A protein and the small-molecule ligand that binds it are described below.
Small molecule (SMILES): CC(=O)N[C@@H]1[C@@H](O)[C@H](O)[C@@H](CO)O[C@H]1O

Sequence of chain 1.B:
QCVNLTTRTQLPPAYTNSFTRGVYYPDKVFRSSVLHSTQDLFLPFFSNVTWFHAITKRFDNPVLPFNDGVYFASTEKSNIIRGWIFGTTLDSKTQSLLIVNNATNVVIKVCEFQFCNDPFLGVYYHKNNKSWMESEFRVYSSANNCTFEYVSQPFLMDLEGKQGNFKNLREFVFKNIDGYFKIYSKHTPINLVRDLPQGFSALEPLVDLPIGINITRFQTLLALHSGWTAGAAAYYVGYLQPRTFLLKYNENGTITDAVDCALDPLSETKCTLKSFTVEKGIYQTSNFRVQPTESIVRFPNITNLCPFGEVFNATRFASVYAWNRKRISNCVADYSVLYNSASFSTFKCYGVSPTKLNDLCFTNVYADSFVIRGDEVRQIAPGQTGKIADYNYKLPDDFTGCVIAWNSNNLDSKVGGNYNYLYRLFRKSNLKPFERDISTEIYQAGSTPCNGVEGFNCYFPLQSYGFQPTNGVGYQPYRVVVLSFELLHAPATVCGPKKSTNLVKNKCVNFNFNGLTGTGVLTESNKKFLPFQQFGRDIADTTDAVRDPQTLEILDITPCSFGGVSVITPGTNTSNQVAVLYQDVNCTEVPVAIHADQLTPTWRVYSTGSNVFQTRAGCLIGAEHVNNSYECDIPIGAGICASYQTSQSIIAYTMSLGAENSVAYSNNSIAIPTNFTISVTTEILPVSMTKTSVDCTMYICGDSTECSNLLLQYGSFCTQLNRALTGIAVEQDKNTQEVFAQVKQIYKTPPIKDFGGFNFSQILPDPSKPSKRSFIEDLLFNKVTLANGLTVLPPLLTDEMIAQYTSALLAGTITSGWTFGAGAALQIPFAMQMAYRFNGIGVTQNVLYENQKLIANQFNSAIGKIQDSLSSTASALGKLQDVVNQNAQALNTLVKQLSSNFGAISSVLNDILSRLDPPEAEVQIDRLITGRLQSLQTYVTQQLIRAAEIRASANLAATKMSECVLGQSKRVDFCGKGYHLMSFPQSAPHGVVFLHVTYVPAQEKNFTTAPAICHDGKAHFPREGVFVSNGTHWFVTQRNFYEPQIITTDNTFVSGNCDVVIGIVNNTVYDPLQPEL

Binding-site contacts:
Ligand atom O5 contacts residue ASN282 of chain 1.A at 2.4 Å (h-bond).
Ligand atom O6 contacts residue LYS558 of chain 1.B at 4.4 Å.
Ligand atom O7 contacts residue ASN282 of chain 1.A at 4.3 Å.
Ligand atom C7 contacts residue ASN282 of chain 1.A at 3.8 Å.
Ligand atom C3 contacts residue ASN282 of chain 1.A at 3.8 Å.
Ligand atom C4 contacts residue ASN282 of chain 1.A at 4.2 Å.
Ligand atom N2 contacts residue ASN282 of chain 1.A at 3.0 Å (h-bond).
Ligand atom C2 contacts residue ASN282 of chain 1.A at 2.5 Å.
Ligand atom C1 contacts residue ASN282 of chain 1.A at 1.4 Å.
Ligand atom C8 contacts residue ASN282 of chain 1.A at 4.1 Å.
Ligand atom C5 contacts residue ASN282 of chain 1.A at 3.7 Å.

Sequence of chain 1.A:
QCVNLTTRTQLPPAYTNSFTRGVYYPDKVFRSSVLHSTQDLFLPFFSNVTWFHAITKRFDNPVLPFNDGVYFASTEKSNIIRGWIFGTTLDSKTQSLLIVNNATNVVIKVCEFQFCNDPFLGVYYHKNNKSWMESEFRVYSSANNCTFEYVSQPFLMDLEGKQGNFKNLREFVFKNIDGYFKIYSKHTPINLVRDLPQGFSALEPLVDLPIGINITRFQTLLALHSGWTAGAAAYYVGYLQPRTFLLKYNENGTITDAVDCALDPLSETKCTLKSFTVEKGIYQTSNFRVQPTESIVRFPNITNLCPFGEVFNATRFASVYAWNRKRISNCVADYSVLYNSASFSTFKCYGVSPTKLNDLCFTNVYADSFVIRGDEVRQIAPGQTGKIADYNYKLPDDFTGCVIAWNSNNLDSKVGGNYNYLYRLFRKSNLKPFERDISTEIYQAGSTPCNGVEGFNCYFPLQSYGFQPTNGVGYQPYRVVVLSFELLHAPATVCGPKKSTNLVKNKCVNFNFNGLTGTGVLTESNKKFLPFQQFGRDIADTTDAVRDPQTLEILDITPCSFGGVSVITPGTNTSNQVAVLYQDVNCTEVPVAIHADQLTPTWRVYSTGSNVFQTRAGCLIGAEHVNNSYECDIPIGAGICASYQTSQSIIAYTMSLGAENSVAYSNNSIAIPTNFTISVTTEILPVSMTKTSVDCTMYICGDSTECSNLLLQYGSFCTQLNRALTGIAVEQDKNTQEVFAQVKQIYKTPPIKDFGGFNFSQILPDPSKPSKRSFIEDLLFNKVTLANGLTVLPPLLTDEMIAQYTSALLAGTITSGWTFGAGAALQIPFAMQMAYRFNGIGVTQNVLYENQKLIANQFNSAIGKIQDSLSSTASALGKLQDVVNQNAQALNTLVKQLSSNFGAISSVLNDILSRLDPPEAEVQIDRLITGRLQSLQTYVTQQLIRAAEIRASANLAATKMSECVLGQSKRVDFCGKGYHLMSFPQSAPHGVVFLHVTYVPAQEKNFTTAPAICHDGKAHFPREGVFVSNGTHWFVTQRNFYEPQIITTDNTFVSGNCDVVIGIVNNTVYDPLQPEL